This small molecule binds to this protein.
Small molecule (SMILES): CC(=O)N[C@@H]1[C@@H](O)[C@H](O)[C@@H](CO)O[C@H]1O

Sequence of chain 1.D:
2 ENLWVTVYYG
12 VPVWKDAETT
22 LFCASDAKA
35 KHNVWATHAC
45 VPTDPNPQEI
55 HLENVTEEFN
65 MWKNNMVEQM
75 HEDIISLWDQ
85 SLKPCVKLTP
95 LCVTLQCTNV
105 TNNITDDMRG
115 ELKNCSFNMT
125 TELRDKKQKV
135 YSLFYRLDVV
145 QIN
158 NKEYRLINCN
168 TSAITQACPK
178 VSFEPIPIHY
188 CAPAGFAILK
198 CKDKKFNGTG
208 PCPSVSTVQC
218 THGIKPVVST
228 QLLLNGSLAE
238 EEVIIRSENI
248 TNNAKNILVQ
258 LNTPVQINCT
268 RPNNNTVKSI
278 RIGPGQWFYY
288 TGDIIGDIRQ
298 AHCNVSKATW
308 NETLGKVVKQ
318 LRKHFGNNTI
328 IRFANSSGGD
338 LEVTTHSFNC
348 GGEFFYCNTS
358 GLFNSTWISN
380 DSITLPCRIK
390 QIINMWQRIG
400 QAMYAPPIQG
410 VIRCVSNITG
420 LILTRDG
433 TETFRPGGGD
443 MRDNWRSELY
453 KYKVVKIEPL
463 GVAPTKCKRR

Binding-site contacts:
Ligand atom C3 contacts residue ASN355 of chain 1.D at 3.8 Å.
Ligand atom C1 contacts residue ASN355 of chain 1.D at 1.4 Å.
Ligand atom O6 contacts residue NAG1 of chain 1.YA at 3.4 Å.
Ligand atom C2 contacts residue SER357 of chain 1.D at 4.3 Å.
Ligand atom C3 contacts residue SER357 of chain 1.D at 4.3 Å.
Ligand atom C5 contacts residue ASN355 of chain 1.D at 3.7 Å.
Ligand atom O5 contacts residue SER357 of chain 1.D at 3.5 Å (h-bond).
Ligand atom C4 contacts residue SER357 of chain 1.D at 4.5 Å.
Ligand atom C2 contacts residue ASN355 of chain 1.D at 2.5 Å.
Ligand atom O7 contacts residue ASN355 of chain 1.D at 3.8 Å.
Ligand atom C5 contacts residue SER357 of chain 1.D at 3.5 Å.
Ligand atom O5 contacts residue ASN355 of chain 1.D at 2.4 Å (h-bond).
Ligand atom N2 contacts residue ASN355 of chain 1.D at 2.9 Å (h-bond).
Ligand atom C6 contacts residue NAG1 of chain 1.YA at 4.2 Å.
Ligand atom C7 contacts residue ASN355 of chain 1.D at 3.5 Å.
Ligand atom C4 contacts residue ASN355 of chain 1.D at 4.2 Å.
Ligand atom C1 contacts residue SER357 of chain 1.D at 3.3 Å.
Ligand atom O6 contacts residue SER357 of chain 1.D at 4.0 Å.
Ligand atom C6 contacts residue SER357 of chain 1.D at 4.2 Å.